Sequence of chain 30.C:
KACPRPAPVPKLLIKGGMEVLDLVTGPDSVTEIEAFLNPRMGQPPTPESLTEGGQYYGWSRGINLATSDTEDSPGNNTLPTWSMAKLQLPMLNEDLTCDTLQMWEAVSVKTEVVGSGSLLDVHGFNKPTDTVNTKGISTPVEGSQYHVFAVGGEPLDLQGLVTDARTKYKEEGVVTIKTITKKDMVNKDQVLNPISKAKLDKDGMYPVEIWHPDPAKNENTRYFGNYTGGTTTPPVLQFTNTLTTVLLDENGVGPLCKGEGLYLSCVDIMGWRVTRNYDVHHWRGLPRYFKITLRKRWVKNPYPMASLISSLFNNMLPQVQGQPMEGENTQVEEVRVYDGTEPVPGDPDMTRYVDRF

A small-molecule ligand and the protein it binds are described below.
Small molecule (SMILES): CC(=O)N[C@H]1[C@H]([C@H](O)[C@H](O)CO)O[C@@](O[C@H]2[C@@H](O)[C@@H](CO)O[C@@H](O[C@H]3[C@H](O)[C@@H](O)[C@H](O)O[C@@H]3CO)[C@@H]2O)(C(=O)O)C[C@@H]1O

Sequence of chain 30.D:
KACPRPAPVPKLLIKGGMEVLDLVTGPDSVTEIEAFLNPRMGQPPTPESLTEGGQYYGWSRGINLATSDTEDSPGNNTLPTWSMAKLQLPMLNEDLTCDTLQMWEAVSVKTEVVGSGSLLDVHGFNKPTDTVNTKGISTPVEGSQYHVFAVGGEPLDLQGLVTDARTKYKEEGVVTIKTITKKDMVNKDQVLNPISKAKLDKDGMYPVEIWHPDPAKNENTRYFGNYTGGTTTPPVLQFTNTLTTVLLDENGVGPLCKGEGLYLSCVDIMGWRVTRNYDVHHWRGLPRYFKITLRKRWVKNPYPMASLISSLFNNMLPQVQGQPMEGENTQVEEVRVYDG

Binding-site contacts:
Ligand atom O4 contacts residue HIS298 of chain 30.C at 3.2 Å (h-bond).
Ligand atom C2 contacts residue GLY78 of chain 30.C at 4.1 Å.
Ligand atom C1 contacts residue TYR72 of chain 30.C at 4.3 Å (hydrophobic).
Ligand atom C3 contacts residue ARG77 of chain 30.C at 4.2 Å.
Ligand atom O1A contacts residue GLY78 of chain 30.C at 3.8 Å.
Ligand atom O4 contacts residue ASN80 of chain 30.C at 4.3 Å.
Ligand atom C4 contacts residue ARG77 of chain 30.C at 4.4 Å.
Ligand atom C4 contacts residue GLY78 of chain 30.C at 3.2 Å.
Ligand atom O1A contacts residue TYR72 of chain 30.C at 3.6 Å.
Ligand atom O8 contacts residue ARG77 of chain 30.C at 3.6 Å (salt-bridge).
Ligand atom O3 contacts residue VAL296 of chain 30.C at 4.4 Å.
Ligand atom C3 contacts residue HIS298 of chain 30.C at 3.5 Å.
Ligand atom O4 contacts residue ILE79 of chain 30.C at 3.7 Å.
Ligand atom C4 contacts residue HIS298 of chain 30.C at 3.8 Å.
Ligand atom N5 contacts residue TYR72 of chain 30.C at 3.1 Å (h-bond).
Ligand atom C1 contacts residue GLY78 of chain 30.C at 4.2 Å.
Ligand atom O4 contacts residue GLY78 of chain 30.C at 3.1 Å.
Ligand atom O4 contacts residue TYR72 of chain 30.C at 3.8 Å.
Ligand atom C11 contacts residue ASP85 of chain 30.D at 4.0 Å.
Ligand atom O10 contacts residue THR291 of chain 30.C at 4.4 Å.
Ligand atom C6 contacts residue ASN93 of chain 30.C at 3.7 Å.
Ligand atom C3 contacts residue GLY78 of chain 30.C at 4.3 Å.
Ligand atom C11 contacts residue TYR72 of chain 30.C at 4.3 Å (hydrophobic).
Ligand atom O9 contacts residue ARG77 of chain 30.C at 3.8 Å.
Ligand atom C5 contacts residue TYR72 of chain 30.C at 3.6 Å (hydrophobic).
Ligand atom O6 contacts residue ASN93 of chain 30.C at 3.4 Å (h-bond).
Ligand atom O1A contacts residue HIS298 of chain 30.C at 4.3 Å.
Ligand atom O1B contacts residue TYR72 of chain 30.C at 4.4 Å.
Ligand atom C2 contacts residue ARG77 of chain 30.C at 4.4 Å.
Ligand atom C3 contacts residue GLY78 of chain 30.C at 3.9 Å.
Ligand atom O10 contacts residue ASN293 of chain 30.C at 4.5 Å.
Ligand atom O1B contacts residue ARG77 of chain 30.C at 2.7 Å (salt-bridge).
Ligand atom C6 contacts residue TYR72 of chain 30.C at 3.9 Å (hydrophobic).
Ligand atom C4 contacts residue TYR72 of chain 30.C at 3.4 Å (hydrophobic).
Ligand atom O4 contacts residue ARG289 of chain 30.C at 4.5 Å.
Ligand atom O1A contacts residue ARG77 of chain 30.C at 3.0 Å (salt-bridge).
Ligand atom C1 contacts residue ARG77 of chain 30.C at 3.3 Å.
Ligand atom O4 contacts residue THR291 of chain 30.C at 3.3 Å.
Ligand atom O3 contacts residue GLY78 of chain 30.C at 3.4 Å.
Ligand atom C10 contacts residue TYR72 of chain 30.C at 4.0 Å (hydrophobic).